This protein binds this small molecule.
Small molecule (SMILES): CC(=O)N[C@H]1[C@H](O[C@H]2[C@H](O)[C@@H](NC(C)=O)CO[C@@H]2CO)O[C@H](CO)[C@@H](O)[C@@H]1O

Binding-site contacts:
Ligand atom C6 contacts residue HIS158 of chain 28.C at 3.9 Å.
Ligand atom C6 contacts residue HIS149 of chain 28.C at 4.1 Å.
Ligand atom C5 contacts residue GLY156 of chain 28.C at 4.0 Å.
Ligand atom O7 contacts residue ASN103 of chain 28.E at 4.5 Å.
Ligand atom C1 contacts residue ASN153 of chain 28.C at 1.4 Å.
Ligand atom C2 contacts residue HIS149 of chain 28.C at 3.6 Å.
Ligand atom C1 contacts residue THR155 of chain 28.C at 3.7 Å.
Ligand atom O7 contacts residue TRP101 of chain 28.E at 3.4 Å (h-bond).
Ligand atom C5 contacts residue HIS149 of chain 28.C at 3.6 Å.
Ligand atom O5 contacts residue HIS158 of chain 28.C at 3.2 Å.
Ligand atom C1 contacts residue HIS149 of chain 28.C at 3.7 Å.
Ligand atom C7 contacts residue ASN153 of chain 28.C at 3.6 Å.
Ligand atom O5 contacts residue HIS149 of chain 28.C at 3.8 Å.
Ligand atom O5 contacts residue THR155 of chain 28.C at 3.8 Å.
Ligand atom C8 contacts residue ASN153 of chain 28.C at 3.9 Å.
Ligand atom C8 contacts residue TRP101 of chain 28.E at 4.4 Å (hydrophobic).
Ligand atom C4 contacts residue HIS149 of chain 28.C at 3.7 Å.
Ligand atom C5 contacts residue HIS158 of chain 28.C at 4.2 Å.
Ligand atom C6 contacts residue GLY156 of chain 28.C at 3.8 Å.
Ligand atom C7 contacts residue GLY102 of chain 28.E at 4.0 Å.
Ligand atom O6 contacts residue HIS158 of chain 28.C at 3.4 Å.
Ligand atom O7 contacts residue GLY102 of chain 28.E at 3.0 Å (h-bond).
Ligand atom C8 contacts residue ALA150 of chain 28.C at 4.5 Å (hydrophobic).
Ligand atom C8 contacts residue HIS149 of chain 28.C at 3.5 Å.
Ligand atom O5 contacts residue GLY156 of chain 28.C at 3.9 Å.
Ligand atom C1 contacts residue HIS158 of chain 28.C at 4.1 Å.
Ligand atom C4 contacts residue ASN153 of chain 28.C at 4.2 Å.
Ligand atom O6 contacts residue HIS149 of chain 28.C at 3.6 Å.
Ligand atom C5 contacts residue ASN153 of chain 28.C at 3.6 Å.
Ligand atom O7 contacts residue ASN153 of chain 28.C at 4.0 Å.
Ligand atom C3 contacts residue HIS149 of chain 28.C at 4.3 Å.
Ligand atom C2 contacts residue ASN153 of chain 28.C at 2.6 Å.
Ligand atom C7 contacts residue TRP101 of chain 28.E at 4.3 Å (hydrophobic).
Ligand atom O3 contacts residue HIS149 of chain 28.C at 4.2 Å.
Ligand atom O5 contacts residue ASN153 of chain 28.C at 2.2 Å (h-bond).
Ligand atom C3 contacts residue ASN153 of chain 28.C at 3.9 Å.
Ligand atom N2 contacts residue ASN153 of chain 28.C at 3.2 Å (h-bond).

Sequence of chain 28.C:
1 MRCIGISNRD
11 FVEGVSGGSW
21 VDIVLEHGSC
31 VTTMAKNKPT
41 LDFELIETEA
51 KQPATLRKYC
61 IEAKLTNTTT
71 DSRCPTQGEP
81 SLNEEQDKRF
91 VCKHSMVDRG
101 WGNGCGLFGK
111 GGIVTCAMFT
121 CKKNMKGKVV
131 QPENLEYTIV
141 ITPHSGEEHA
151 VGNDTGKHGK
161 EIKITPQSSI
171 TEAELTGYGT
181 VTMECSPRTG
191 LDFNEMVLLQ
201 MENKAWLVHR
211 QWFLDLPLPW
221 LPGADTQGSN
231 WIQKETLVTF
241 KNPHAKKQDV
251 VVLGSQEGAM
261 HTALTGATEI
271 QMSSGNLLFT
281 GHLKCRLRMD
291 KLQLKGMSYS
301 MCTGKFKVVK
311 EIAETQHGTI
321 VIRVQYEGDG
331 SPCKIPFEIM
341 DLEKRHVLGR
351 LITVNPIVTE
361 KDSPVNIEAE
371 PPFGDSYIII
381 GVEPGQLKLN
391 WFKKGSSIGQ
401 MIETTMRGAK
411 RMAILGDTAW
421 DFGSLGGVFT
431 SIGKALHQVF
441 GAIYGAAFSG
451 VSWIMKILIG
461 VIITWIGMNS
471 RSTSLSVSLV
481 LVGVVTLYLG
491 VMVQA

Sequence of chain 28.E:
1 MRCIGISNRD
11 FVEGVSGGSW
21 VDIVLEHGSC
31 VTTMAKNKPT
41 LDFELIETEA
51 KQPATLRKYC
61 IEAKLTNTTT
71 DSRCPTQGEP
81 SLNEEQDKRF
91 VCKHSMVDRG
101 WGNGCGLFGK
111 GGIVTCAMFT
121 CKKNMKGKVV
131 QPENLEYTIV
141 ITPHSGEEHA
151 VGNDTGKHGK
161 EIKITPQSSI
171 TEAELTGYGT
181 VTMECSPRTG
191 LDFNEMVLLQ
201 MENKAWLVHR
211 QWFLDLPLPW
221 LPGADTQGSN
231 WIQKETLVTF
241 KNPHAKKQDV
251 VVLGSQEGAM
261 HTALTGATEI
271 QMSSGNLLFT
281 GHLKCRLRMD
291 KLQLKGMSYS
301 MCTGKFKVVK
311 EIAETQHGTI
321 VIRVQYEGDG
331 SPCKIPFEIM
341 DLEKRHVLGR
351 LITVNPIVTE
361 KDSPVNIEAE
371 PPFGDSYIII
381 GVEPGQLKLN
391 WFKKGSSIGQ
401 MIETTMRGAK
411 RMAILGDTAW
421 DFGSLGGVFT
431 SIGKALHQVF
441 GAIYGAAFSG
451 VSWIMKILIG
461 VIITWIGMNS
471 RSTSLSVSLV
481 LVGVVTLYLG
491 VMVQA